Sequence of chain 1.A:
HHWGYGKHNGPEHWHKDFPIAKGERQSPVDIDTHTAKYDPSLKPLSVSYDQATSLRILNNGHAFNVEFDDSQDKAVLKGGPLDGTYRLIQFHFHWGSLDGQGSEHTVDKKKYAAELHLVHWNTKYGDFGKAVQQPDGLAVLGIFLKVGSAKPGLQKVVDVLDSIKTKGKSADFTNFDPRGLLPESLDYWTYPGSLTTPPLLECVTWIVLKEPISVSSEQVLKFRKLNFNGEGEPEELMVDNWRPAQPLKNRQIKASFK

This small molecule binds to this protein.
Small molecule (SMILES): NS(=O)(=O)c1cc2ccccc2o1

Binding-site contacts:
Ligand atom O contacts residue TRP3 of chain 1.A at 4.2 Å.
Ligand atom O2 contacts residue HIS13 of chain 1.A at 3.7 Å.
Ligand atom C8 contacts residue HIS2 of chain 1.A at 4.0 Å.
Ligand atom C2 contacts residue TRP3 of chain 1.A at 4.2 Å (hydrophobic).
Ligand atom C9 contacts residue HIS2 of chain 1.A at 4.3 Å.
Ligand atom C9 contacts residue ASN9 of chain 1.A at 4.0 Å.
Ligand atom O contacts residue ASP17 of chain 1.A at 3.8 Å.
Ligand atom C3 contacts residue HIS2 of chain 1.A at 4.5 Å.
Ligand atom C7 contacts residue HIS2 of chain 1.A at 3.8 Å.
Ligand atom C2 contacts residue HIS2 of chain 1.A at 4.2 Å.
Ligand atom N contacts residue TRP14 of chain 1.A at 3.8 Å.
Ligand atom O1 contacts residue ASP17 of chain 1.A at 3.4 Å (salt-bridge).
Ligand atom O1 contacts residue TRP3 of chain 1.A at 3.5 Å.
Ligand atom C2 contacts residue ASP17 of chain 1.A at 3.7 Å.
Ligand atom S contacts residue ASP17 of chain 1.A at 3.5 Å (salt-bridge).
Ligand atom N contacts residue LYS16 of chain 1.A at 4.0 Å.
Ligand atom O2 contacts residue TRP3 of chain 1.A at 3.5 Å.
Ligand atom C5 contacts residue HIS8 of chain 1.A at 4.2 Å.
Ligand atom C3 contacts residue HIS8 of chain 1.A at 4.3 Å.
Ligand atom C4 contacts residue HIS8 of chain 1.A at 3.3 Å.
Ligand atom O contacts residue HIS2 of chain 1.A at 3.9 Å.
Ligand atom S contacts residue HIS13 of chain 1.A at 4.0 Å.
Ligand atom O2 contacts residue TRP14 of chain 1.A at 3.3 Å.
Ligand atom C4 contacts residue ASN9 of chain 1.A at 4.1 Å.
Ligand atom C3 contacts residue ASN9 of chain 1.A at 3.9 Å.
Ligand atom N contacts residue HIS13 of chain 1.A at 2.9 Å (h-bond).
Ligand atom O1 contacts residue PHE18 of chain 1.A at 3.8 Å.
Ligand atom S contacts residue TRP14 of chain 1.A at 4.2 Å.
Ligand atom C9 contacts residue HIS8 of chain 1.A at 4.2 Å.
Ligand atom C3 contacts residue HIS13 of chain 1.A at 4.1 Å.
Ligand atom O2 contacts residue ASN9 of chain 1.A at 3.7 Å.
Ligand atom S contacts residue TRP3 of chain 1.A at 3.9 Å.
Ligand atom N contacts residue ASP17 of chain 1.A at 2.7 Å (salt-bridge).